Binding-site contacts:
Ligand atom O4 contacts residue PHE52 of chain 1.B at 3.9 Å.
Ligand atom C5 contacts residue ARG37 of chain 1.B at 3.9 Å.
Ligand atom O1 contacts residue GLY50 of chain 1.B at 3.4 Å.
Ligand atom O3 contacts residue ASP90 of chain 1.B at 2.6 Å (salt-bridge).
Ligand atom C2 contacts residue ASP19 of chain 1.B at 3.6 Å.
Ligand atom O5 contacts residue GLY51 of chain 1.B at 3.9 Å.
Ligand atom O3 contacts residue ARG89 of chain 1.B at 2.8 Å (salt-bridge).
Ligand atom O4 contacts residue ARG37 of chain 1.B at 3.0 Å (salt-bridge).
Ligand atom O5 contacts residue ARG37 of chain 1.B at 3.2 Å (salt-bridge).
Ligand atom C2 contacts residue PHE132 of chain 1.B at 4.0 Å (hydrophobic).
Ligand atom O4 contacts residue ASP90 of chain 1.B at 2.6 Å (salt-bridge).
Ligand atom O1 contacts residue ASP19 of chain 1.B at 2.7 Å (salt-bridge).
Ligand atom O5 contacts residue GLY50 of chain 1.B at 3.6 Å.
Ligand atom C4 contacts residue ARG37 of chain 1.B at 4.0 Å.
Ligand atom C1 contacts residue ARG37 of chain 1.B at 3.8 Å.
Ligand atom O2 contacts residue ASP19 of chain 1.B at 2.7 Å (salt-bridge).
Ligand atom C2 contacts residue ARG89 of chain 1.B at 3.9 Å.
Ligand atom O2 contacts residue HIS134 of chain 1.B at 2.9 Å (h-bond).
Ligand atom C3 contacts residue ASP90 of chain 1.B at 3.4 Å.
Ligand atom O3 contacts residue VAL95 of chain 1.B at 3.6 Å.
Ligand atom C4 contacts residue PHE52 of chain 1.B at 3.5 Å (hydrophobic).
Ligand atom C1 contacts residue HIS134 of chain 1.B at 3.9 Å.
Ligand atom C3 contacts residue ARG89 of chain 1.B at 4.0 Å.
Ligand atom O1 contacts residue SER47 of chain 1.B at 4.0 Å.
Ligand atom C1 contacts residue ILE18 of chain 1.B at 4.1 Å (hydrophobic).
Ligand atom C1 contacts residue GLY50 of chain 1.B at 3.7 Å.
Ligand atom C2 contacts residue ARG37 of chain 1.B at 4.0 Å.
Ligand atom C3 contacts residue VAL95 of chain 1.B at 4.0 Å (hydrophobic).
Ligand atom C5 contacts residue PHE39 of chain 1.B at 4.0 Å (hydrophobic).
Ligand atom O5 contacts residue PHE39 of chain 1.B at 3.9 Å.
Ligand atom O4 contacts residue TYR8 of chain 1.A at 3.3 Å (h-bond).
Ligand atom C5 contacts residue PHE52 of chain 1.B at 3.5 Å (hydrophobic).
Ligand atom O1 contacts residue HIS134 of chain 1.B at 3.1 Å.
Ligand atom O2 contacts residue ARG89 of chain 1.B at 2.8 Å (salt-bridge).
Ligand atom C5 contacts residue GLY51 of chain 1.B at 3.6 Å.
Ligand atom O1 contacts residue ARG37 of chain 1.B at 3.8 Å.
Ligand atom C1 contacts residue ASP19 of chain 1.B at 3.2 Å.
Ligand atom C4 contacts residue ASP90 of chain 1.B at 3.2 Å.
Ligand atom O4 contacts residue PHE132 of chain 1.B at 3.8 Å.
Ligand atom C2 contacts residue HIS134 of chain 1.B at 3.7 Å.

Sequence of chain 1.A:
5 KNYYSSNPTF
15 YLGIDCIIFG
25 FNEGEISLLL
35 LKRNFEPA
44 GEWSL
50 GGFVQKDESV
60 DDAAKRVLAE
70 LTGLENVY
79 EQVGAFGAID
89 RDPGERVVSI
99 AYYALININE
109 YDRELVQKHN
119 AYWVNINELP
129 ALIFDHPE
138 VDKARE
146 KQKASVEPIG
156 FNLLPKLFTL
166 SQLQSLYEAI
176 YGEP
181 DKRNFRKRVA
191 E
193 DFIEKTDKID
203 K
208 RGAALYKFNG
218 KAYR

Sequence of chain 1.B:
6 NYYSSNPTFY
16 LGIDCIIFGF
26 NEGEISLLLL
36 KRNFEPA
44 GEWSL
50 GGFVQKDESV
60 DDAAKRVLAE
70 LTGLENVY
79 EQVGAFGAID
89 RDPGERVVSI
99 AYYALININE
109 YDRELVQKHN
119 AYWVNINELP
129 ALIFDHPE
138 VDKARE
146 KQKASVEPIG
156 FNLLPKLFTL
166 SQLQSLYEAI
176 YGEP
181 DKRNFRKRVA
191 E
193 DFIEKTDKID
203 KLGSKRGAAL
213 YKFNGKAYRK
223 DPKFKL

The small molecule below binds the protein below.
Small molecule (SMILES): O[C@@H]1[C@@H](O)[C@@H](O)CO[C@H]1O